This small molecule binds to this protein.
Small molecule (SMILES): CC(=O)N[C@@H]1[C@@H](O)[C@H](O[C@@H]2O[C@H](CO)[C@H](O)[C@H](O[C@]3(C(=O)O)C[C@H](O)[C@@H](NC(C)=O)[C@H]([C@H](O)[C@H](O)CO)O3)[C@H]2O)[C@@H](CO)O[C@H]1O

Sequence of chain 5.C:
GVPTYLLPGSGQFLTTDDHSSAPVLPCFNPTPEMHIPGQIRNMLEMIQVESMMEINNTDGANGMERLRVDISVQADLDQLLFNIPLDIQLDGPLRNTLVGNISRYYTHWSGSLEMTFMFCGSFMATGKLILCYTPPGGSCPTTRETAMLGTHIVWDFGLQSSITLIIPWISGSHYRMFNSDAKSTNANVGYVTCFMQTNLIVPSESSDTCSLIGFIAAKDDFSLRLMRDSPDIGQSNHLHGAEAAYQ

Binding-site contacts:
Ligand atom O10 contacts residue ASN275 of chain 5.A at 3.0 Å (h-bond).
Ligand atom C11 contacts residue PRO231 of chain 5.C at 3.5 Å (hydrophobic).
Ligand atom O1B contacts residue ARG104 of chain 5.C at 3.0 Å (salt-bridge).
Ligand atom O4 contacts residue PRO231 of chain 5.C at 3.9 Å.
Ligand atom C1 contacts residue ASN283 of chain 5.A at 3.4 Å.
Ligand atom C5 contacts residue ASN275 of chain 5.A at 3.5 Å.
Ligand atom C4 contacts residue ASP232 of chain 5.C at 3.4 Å.
Ligand atom C6 contacts residue ASN283 of chain 5.A at 3.8 Å.
Ligand atom N5 contacts residue PRO231 of chain 5.C at 3.0 Å (h-bond).
Ligand atom O2 contacts residue PRO274 of chain 5.A at 3.4 Å.
Ligand atom C1 contacts residue ARG104 of chain 5.C at 3.8 Å.
Ligand atom O6 contacts residue GLY282 of chain 5.A at 3.5 Å.
Ligand atom C10 contacts residue PRO231 of chain 5.C at 3.8 Å (hydrophobic).
Ligand atom O6 contacts residue ALA273 of chain 5.A at 3.7 Å.
Ligand atom C2 contacts residue ASP91 of chain 5.C at 3.2 Å.
Ligand atom N5 contacts residue ASN275 of chain 5.A at 3.4 Å (h-bond).
Ligand atom C10 contacts residue ASN275 of chain 5.A at 3.3 Å.
Ligand atom O3 contacts residue ASP91 of chain 5.C at 3.5 Å.
Ligand atom C4 contacts residue ASN275 of chain 5.A at 3.7 Å.
Ligand atom O6 contacts residue ASN283 of chain 5.A at 3.0 Å (h-bond).
Ligand atom O7 contacts residue PRO274 of chain 5.A at 3.6 Å.
Ligand atom C11 contacts residue ASP232 of chain 5.C at 3.6 Å.
Ligand atom O2 contacts residue ASP91 of chain 5.C at 2.5 Å (salt-bridge).
Ligand atom C11 contacts residue GLY234 of chain 5.C at 3.8 Å.
Ligand atom O4 contacts residue ARG95 of chain 5.C at 3.5 Å.
Ligand atom O2 contacts residue GLY282 of chain 5.A at 3.8 Å.
Ligand atom O4 contacts residue ASP232 of chain 5.C at 2.8 Å (salt-bridge).
Ligand atom C3 contacts residue ARG104 of chain 5.C at 3.8 Å.
Ligand atom O10 contacts residue ARG270 of chain 5.A at 3.6 Å.
Ligand atom C6 contacts residue GLY282 of chain 5.A at 3.6 Å.
Ligand atom O5 contacts residue ASN283 of chain 5.A at 3.7 Å.
Ligand atom C6 contacts residue ALA273 of chain 5.A at 3.8 Å (hydrophobic).
Ligand atom C5 contacts residue ASN283 of chain 5.A at 3.8 Å.
Ligand atom O4 contacts residue ASN275 of chain 5.A at 3.0 Å (h-bond).
Ligand atom C5 contacts residue PRO231 of chain 5.C at 3.7 Å (hydrophobic).
Ligand atom C5 contacts residue GLY282 of chain 5.A at 3.8 Å.
Ligand atom O6 contacts residue PRO274 of chain 5.A at 3.6 Å.
Ligand atom C4 contacts residue PRO231 of chain 5.C at 3.6 Å (hydrophobic).
Ligand atom C11 contacts residue ILE233 of chain 5.C at 3.6 Å (hydrophobic).
Ligand atom C5 contacts residue PRO274 of chain 5.A at 3.9 Å (hydrophobic).

Sequence of chain 5.A:
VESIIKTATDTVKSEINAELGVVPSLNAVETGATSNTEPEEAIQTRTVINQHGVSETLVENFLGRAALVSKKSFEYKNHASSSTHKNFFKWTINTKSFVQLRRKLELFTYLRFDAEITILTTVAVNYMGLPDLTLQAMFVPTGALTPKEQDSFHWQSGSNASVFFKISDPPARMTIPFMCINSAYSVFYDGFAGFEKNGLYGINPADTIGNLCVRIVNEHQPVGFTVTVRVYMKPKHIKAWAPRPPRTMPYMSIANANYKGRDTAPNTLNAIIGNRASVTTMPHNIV